Binding-site contacts:
Ligand atom N3 contacts residue TRP47 of chain 2.D at 4.1 Å.
Ligand atom C8 contacts residue TRP47 of chain 2.D at 3.8 Å (hydrophobic).
Ligand atom N7 contacts residue TRP47 of chain 2.D at 3.7 Å.
Ligand atom OP2 contacts residue VAL178 of chain 2.E at 4.5 Å.
Ligand atom C1' contacts residue TRP47 of chain 2.D at 4.3 Å (hydrophobic).
Ligand atom N6 contacts residue THR48 of chain 2.D at 3.3 Å (h-bond).
Ligand atom C6 contacts residue THR48 of chain 2.D at 4.2 Å.
Ligand atom N1 contacts residue TRP47 of chain 2.D at 4.3 Å.
Ligand atom N1 contacts residue THR48 of chain 2.D at 4.0 Å.
Ligand atom N6 contacts residue TYR50 of chain 2.D at 4.2 Å.
Ligand atom N9 contacts residue TRP47 of chain 2.D at 3.9 Å.
Ligand atom OP2 contacts residue GLY49 of chain 2.E at 4.2 Å.
Ligand atom N6 contacts residue TRP47 of chain 2.D at 3.8 Å.
Ligand atom O4' contacts residue TRP47 of chain 2.D at 4.1 Å.
Ligand atom C6 contacts residue TRP47 of chain 2.D at 3.9 Å (hydrophobic).
Ligand atom C5 contacts residue TRP47 of chain 2.D at 3.8 Å (hydrophobic).
Ligand atom C2 contacts residue TRP47 of chain 2.D at 4.2 Å (hydrophobic).
Ligand atom C5' contacts residue VAL178 of chain 2.E at 4.5 Å (hydrophobic).
Ligand atom O4' contacts residue LYS143 of chain 2.D at 4.1 Å.
Ligand atom C4 contacts residue TRP47 of chain 2.D at 3.9 Å (hydrophobic).

Sequence of chain 2.E:
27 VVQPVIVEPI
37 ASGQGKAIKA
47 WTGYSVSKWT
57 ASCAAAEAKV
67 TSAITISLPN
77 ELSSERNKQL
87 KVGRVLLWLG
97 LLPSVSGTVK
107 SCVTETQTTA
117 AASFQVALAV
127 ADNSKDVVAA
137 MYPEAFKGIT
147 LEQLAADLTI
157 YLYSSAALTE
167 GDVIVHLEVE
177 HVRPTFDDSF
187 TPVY

This small molecule binds to this protein.
Small molecule (SMILES): Nc1ncnc2c1ncn2[C@@H]1O[C@H](COO[C@@H]2C[C@@H](CO[P](=O)(O)O[C@H]3[C@@H](O)[C@H](n4cnc5c(N)ncnc54)O[C@@H]3COP(=O)=O)O[C@H]2n2ccc(=O)[nH]c2=O)[C@@H](OOP(O)OC[C@H]2O[C@@H](n3ccc(=O)[nH]c3=O)[C@H](O)[C@@H]2O)[C@H]1O.Op1oo1

Sequence of chain 2.D:
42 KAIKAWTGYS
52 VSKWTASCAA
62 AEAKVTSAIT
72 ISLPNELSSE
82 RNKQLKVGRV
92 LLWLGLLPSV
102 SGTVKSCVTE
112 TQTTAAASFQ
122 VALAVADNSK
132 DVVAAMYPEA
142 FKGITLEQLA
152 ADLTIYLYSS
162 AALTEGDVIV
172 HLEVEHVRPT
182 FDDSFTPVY